A protein and the small-molecule ligand that binds it are described below.
Small molecule (SMILES): Nc1ncnc2c1ncn2[C@@H]1O[C@H](CO[P](=O)(O)O[C@H]2[C@@H](O)[C@H](n3cnc4c(N)ncnc43)O[C@@H]2CO[P](=O)(O)O[C@H]2[C@@H](O)[C@H](n3cnc4c(N)ncnc43)O[C@@H]2CO[P](=O)(O)O[C@H]2[C@@H](O)[C@H](n3cnc4c(N)ncnc43)O[C@@H]2COP(=O)=O)[C@@H](O)[C@H]1O

Binding-site contacts:
Ligand atom O4' contacts residue ILE257 of chain 1.A at 3.4 Å.
Ligand atom N1 contacts residue ILE261 of chain 1.A at 3.4 Å.
Ligand atom C6 contacts residue TYR598 of chain 1.A at 3.5 Å (hydrophobic).
Ligand atom O2' contacts residue ASP535 of chain 1.A at 2.4 Å (salt-bridge).
Ligand atom C2 contacts residue PHE304 of chain 1.A at 3.5 Å (hydrophobic).
Ligand atom N3 contacts residue PHE304 of chain 1.A at 3.5 Å.
Ligand atom OP2 contacts residue ASP602 of chain 1.A at 3.1 Å (salt-bridge).
Ligand atom N3 contacts residue LYS94 of chain 1.E at 3.5 Å.
Ligand atom C8 contacts residue GLY307 of chain 1.A at 3.4 Å.
Ligand atom O2' contacts residue HIS309 of chain 1.A at 3.2 Å.
Ligand atom C4 contacts residue LYS94 of chain 1.E at 3.5 Å.
Ligand atom O2' contacts residue ALA603 of chain 1.A at 3.4 Å.
Ligand atom OP1 contacts residue LEU539 of chain 1.A at 3.2 Å.
Ligand atom N7 contacts residue ARG666 of chain 1.A at 3.0 Å (salt-bridge).
Ligand atom C5 contacts residue TYR598 of chain 1.A at 3.5 Å (hydrophobic).
Ligand atom C2 contacts residue ILE261 of chain 1.A at 3.6 Å (hydrophobic).
Ligand atom C1' contacts residue LYS94 of chain 1.E at 3.4 Å.
Ligand atom N1 contacts residue SER556 of chain 1.A at 3.4 Å.
Ligand atom N6 contacts residue SER556 of chain 1.A at 3.5 Å (h-bond).
Ligand atom N6 contacts residue GLY601 of chain 1.A at 3.2 Å (h-bond).
Ligand atom O2' contacts residue VAL536 of chain 1.A at 3.2 Å (h-bond).
Ligand atom N7 contacts residue TYR598 of chain 1.A at 3.4 Å (h-bond).
Ligand atom N6 contacts residue SER277 of chain 1.A at 3.5 Å (h-bond).
Ligand atom C5 contacts residue LYS662 of chain 1.A at 3.4 Å.
Ligand atom C2' contacts residue ASP535 of chain 1.A at 3.4 Å.
Ligand atom C4 contacts residue TYR598 of chain 1.A at 3.6 Å (hydrophobic).
Ligand atom C8 contacts residue ARG666 of chain 1.A at 3.1 Å.
Ligand atom OP1 contacts residue ASP602 of chain 1.A at 3.0 Å (salt-bridge).
Ligand atom N6 contacts residue MET559 of chain 1.A at 3.5 Å.
Ligand atom N7 contacts residue ASP602 of chain 1.A at 3.4 Å (salt-bridge).
Ligand atom N1 contacts residue TYR598 of chain 1.A at 3.4 Å.
Ligand atom C2 contacts residue LYS94 of chain 1.E at 3.5 Å.
Ligand atom OP2 contacts residue GLY540 of chain 1.A at 2.8 Å (h-bond).
Ligand atom N9 contacts residue LYS94 of chain 1.E at 3.2 Å (salt-bridge).
Ligand atom N7 contacts residue GLY601 of chain 1.A at 3.1 Å.
Ligand atom O4' contacts residue LYS94 of chain 1.E at 2.5 Å (salt-bridge).
Ligand atom O3' contacts residue ASP602 of chain 1.A at 3.2 Å (salt-bridge).
Ligand atom N6 contacts residue TYR598 of chain 1.A at 3.3 Å.
Ligand atom N7 contacts residue LYS662 of chain 1.A at 3.4 Å.
Ligand atom C4 contacts residue ILE257 of chain 1.A at 3.6 Å (hydrophobic).

Sequence of chain 1.A:
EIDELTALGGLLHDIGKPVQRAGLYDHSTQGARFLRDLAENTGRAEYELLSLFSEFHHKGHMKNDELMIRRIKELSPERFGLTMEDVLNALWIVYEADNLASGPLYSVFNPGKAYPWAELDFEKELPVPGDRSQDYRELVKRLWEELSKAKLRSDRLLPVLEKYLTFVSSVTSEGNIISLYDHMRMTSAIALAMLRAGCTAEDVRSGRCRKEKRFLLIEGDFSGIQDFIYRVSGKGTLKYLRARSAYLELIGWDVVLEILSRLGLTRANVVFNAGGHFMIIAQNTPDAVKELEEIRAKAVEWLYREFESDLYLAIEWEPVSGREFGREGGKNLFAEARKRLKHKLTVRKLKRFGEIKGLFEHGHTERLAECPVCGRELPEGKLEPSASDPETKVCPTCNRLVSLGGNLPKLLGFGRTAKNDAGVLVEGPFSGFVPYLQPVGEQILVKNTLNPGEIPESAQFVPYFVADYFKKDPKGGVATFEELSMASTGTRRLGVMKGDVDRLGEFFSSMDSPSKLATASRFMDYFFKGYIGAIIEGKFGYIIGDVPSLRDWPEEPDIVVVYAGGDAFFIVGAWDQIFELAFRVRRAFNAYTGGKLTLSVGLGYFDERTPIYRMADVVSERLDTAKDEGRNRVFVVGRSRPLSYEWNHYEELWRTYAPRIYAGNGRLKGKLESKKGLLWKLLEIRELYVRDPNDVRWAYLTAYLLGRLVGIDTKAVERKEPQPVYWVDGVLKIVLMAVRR

Sequence of chain 1.E:
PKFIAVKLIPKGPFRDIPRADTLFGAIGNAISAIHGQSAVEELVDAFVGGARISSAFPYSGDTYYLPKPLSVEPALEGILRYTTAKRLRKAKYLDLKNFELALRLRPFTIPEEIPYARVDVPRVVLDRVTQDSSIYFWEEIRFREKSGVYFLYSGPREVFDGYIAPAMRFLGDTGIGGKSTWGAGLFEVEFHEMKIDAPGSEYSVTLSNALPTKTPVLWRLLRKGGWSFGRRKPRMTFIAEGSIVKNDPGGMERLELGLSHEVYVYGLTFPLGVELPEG